Binding-site contacts:
Ligand atom F15 contacts residue PHE243 of chain 1.A at 3.3 Å.
Ligand atom F13 contacts residue PRO210 of chain 1.A at 3.5 Å.
Ligand atom N03 contacts residue TYR52 of chain 1.A at 3.9 Å.
Ligand atom CL10 contacts residue ILE214 of chain 1.A at 3.8 Å.
Ligand atom CL17 contacts residue TYR52 of chain 1.A at 3.8 Å.
Ligand atom CL17 contacts residue VAL269 of chain 1.A at 3.6 Å.
Ligand atom F14 contacts residue PRO210 of chain 1.A at 3.5 Å.
Ligand atom C05 contacts residue SER155 of chain 1.A at 3.0 Å.
Ligand atom N03 contacts residue ALA156 of chain 1.A at 3.5 Å.
Ligand atom F15 contacts residue PRO210 of chain 1.A at 3.4 Å.
Ligand atom N03 contacts residue TRP51 of chain 1.A at 3.8 Å.
Ligand atom C12 contacts residue PRO210 of chain 1.A at 3.7 Å (hydrophobic).
Ligand atom C01 contacts residue TYR52 of chain 1.A at 3.8 Å (hydrophobic).
Ligand atom C06 contacts residue ALA265 of chain 1.A at 3.8 Å (hydrophobic).
Ligand atom N03 contacts residue SER155 of chain 1.A at 3.9 Å.
Ligand atom C12 contacts residue PHE191 of chain 1.A at 4.0 Å (hydrophobic).
Ligand atom C09 contacts residue PHE191 of chain 1.A at 3.3 Å (hydrophobic).
Ligand atom C08 contacts residue PHE191 of chain 1.A at 3.5 Å (hydrophobic).
Ligand atom CL17 contacts residue TRP51 of chain 1.A at 3.5 Å.
Ligand atom N04 contacts residue ALA156 of chain 1.A at 3.5 Å (h-bond).
Ligand atom N04 contacts residue SER155 of chain 1.A at 3.0 Å (h-bond).
Ligand atom C05 contacts residue TRP51 of chain 1.A at 3.6 Å (hydrophobic).
Ligand atom CL10 contacts residue PHE242 of chain 1.A at 3.4 Å.
Ligand atom C11 contacts residue PHE191 of chain 1.A at 3.5 Å (hydrophobic).
Ligand atom C06 contacts residue PHE191 of chain 1.A at 3.6 Å (hydrophobic).
Ligand atom F14 contacts residue PHE191 of chain 1.A at 3.2 Å.
Ligand atom F13 contacts residue VAL269 of chain 1.A at 4.0 Å.
Ligand atom N02 contacts residue TYR52 of chain 1.A at 4.0 Å.
Ligand atom C07 contacts residue PHE191 of chain 1.A at 3.3 Å (hydrophobic).
Ligand atom F15 contacts residue ILE214 of chain 1.A at 3.8 Å.
Ligand atom C07 contacts residue THR159 of chain 1.A at 3.6 Å.
Ligand atom C06 contacts residue SER155 of chain 1.A at 3.8 Å.
Ligand atom C01 contacts residue PHE191 of chain 1.A at 3.3 Å (hydrophobic).
Ligand atom F13 contacts residue TYR52 of chain 1.A at 3.5 Å.
Ligand atom CL10 contacts residue PHE243 of chain 1.A at 4.0 Å.
Ligand atom C16 contacts residue PHE191 of chain 1.A at 3.6 Å (hydrophobic).
Ligand atom N04 contacts residue TRP51 of chain 1.A at 3.2 Å (h-bond).
Ligand atom C16 contacts residue TYR52 of chain 1.A at 4.0 Å (hydrophobic).
Ligand atom C08 contacts residue THR159 of chain 1.A at 3.3 Å.
Ligand atom N02 contacts residue PHE191 of chain 1.A at 3.8 Å.

Sequence of chain 1.A:
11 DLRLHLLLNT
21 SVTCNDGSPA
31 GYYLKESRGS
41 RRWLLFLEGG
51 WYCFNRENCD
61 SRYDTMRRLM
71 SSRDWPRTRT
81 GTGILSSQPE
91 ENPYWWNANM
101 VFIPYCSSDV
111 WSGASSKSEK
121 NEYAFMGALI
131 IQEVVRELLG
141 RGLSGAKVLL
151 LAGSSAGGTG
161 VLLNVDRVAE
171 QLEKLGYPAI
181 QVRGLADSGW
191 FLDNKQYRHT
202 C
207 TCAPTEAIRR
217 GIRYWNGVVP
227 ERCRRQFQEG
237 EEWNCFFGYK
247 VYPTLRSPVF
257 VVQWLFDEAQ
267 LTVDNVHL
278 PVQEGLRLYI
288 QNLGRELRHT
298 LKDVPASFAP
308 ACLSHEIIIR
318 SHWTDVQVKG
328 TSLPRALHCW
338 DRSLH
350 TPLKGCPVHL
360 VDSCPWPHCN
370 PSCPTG

This small molecule binds to this protein.
Small molecule (SMILES): FC(F)(F)c1c(Cl)ccc(-n2ccnn2)c1Cl